Binding-site contacts:
Ligand atom N01 contacts residue THR88 of chain 1.E at 2.6 Å (h-bond).
Ligand atom C02 contacts residue PRO86 of chain 1.E at 3.9 Å (hydrophobic).
Ligand atom C20 contacts residue TYR58 of chain 1.E at 3.8 Å (hydrophobic).
Ligand atom C22 contacts residue ARG93 of chain 1.E at 3.6 Å.
Ligand atom O24 contacts residue LEU87 of chain 1.E at 3.3 Å.
Ligand atom O08 contacts residue MET193 of chain 1.E at 3.0 Å.
Ligand atom C17 contacts residue GLU190 of chain 1.E at 3.9 Å.
Ligand atom C12 contacts residue MET193 of chain 1.E at 4.0 Å (hydrophobic).
Ligand atom O19 contacts residue TYR187 of chain 1.E at 3.8 Å.
Ligand atom O19 contacts residue LEU188 of chain 1.E at 3.8 Å.
Ligand atom O18 contacts residue GLU190 of chain 1.E at 3.3 Å (salt-bridge).
Ligand atom C06 contacts residue TYR58 of chain 1.E at 3.9 Å (hydrophobic).
Ligand atom O18 contacts residue THR140 of chain 1.E at 2.3 Å (h-bond).
Ligand atom O24 contacts residue ARG93 of chain 1.E at 2.9 Å (salt-bridge).
Ligand atom O24 contacts residue THR88 of chain 1.E at 2.9 Å (h-bond).
Ligand atom C05 contacts residue PRO86 of chain 1.E at 3.3 Å (hydrophobic).
Ligand atom C13 contacts residue GLU190 of chain 1.E at 3.5 Å.
Ligand atom N01 contacts residue PRO86 of chain 1.E at 3.3 Å (h-bond).
Ligand atom O19 contacts residue THR140 of chain 1.E at 3.9 Å.
Ligand atom N09 contacts residue GLU10 of chain 1.E at 4.0 Å.
Ligand atom C17 contacts residue THR140 of chain 1.E at 3.2 Å.
Ligand atom O19 contacts residue LEU135 of chain 1.E at 3.5 Å.
Ligand atom C02 contacts residue THR88 of chain 1.E at 3.8 Å.
Ligand atom O23 contacts residue ARG93 of chain 1.E at 3.1 Å (salt-bridge).
Ligand atom N01 contacts residue TYR217 of chain 1.E at 3.8 Å.
Ligand atom O18 contacts residue LEU189 of chain 1.E at 3.4 Å.
Ligand atom O19 contacts residue LEU189 of chain 1.E at 3.9 Å.
Ligand atom C03 contacts residue PRO86 of chain 1.E at 3.6 Å (hydrophobic).
Ligand atom C03 contacts residue TYR58 of chain 1.E at 3.4 Å (hydrophobic).
Ligand atom O21 contacts residue TYR58 of chain 1.E at 3.9 Å.
Ligand atom C06 contacts residue PRO86 of chain 1.E at 3.6 Å (hydrophobic).
Ligand atom O24 contacts residue PRO86 of chain 1.E at 3.4 Å (h-bond).
Ligand atom C15 contacts residue LEU135 of chain 1.E at 3.6 Å (hydrophobic).
Ligand atom O08 contacts residue GLU10 of chain 1.E at 4.0 Å.
Ligand atom C10 contacts residue MET193 of chain 1.E at 4.0 Å (hydrophobic).
Ligand atom C05 contacts residue TYR58 of chain 1.E at 3.5 Å (hydrophobic).
Ligand atom N04 contacts residue TYR58 of chain 1.E at 3.4 Å.
Ligand atom C06 contacts residue TYR217 of chain 1.E at 3.9 Å (hydrophobic).
Ligand atom C17 contacts residue LEU189 of chain 1.E at 3.7 Å (hydrophobic).
Ligand atom C22 contacts residue TYR58 of chain 1.E at 3.8 Å (hydrophobic).

A small-molecule ligand and the protein it binds are described below.
Small molecule (SMILES): N[C@H](Cn1ccc(=O)n(Cc2ccc(C(=O)O)cc2)c1=O)C(=O)O

Sequence of chain 1.E:
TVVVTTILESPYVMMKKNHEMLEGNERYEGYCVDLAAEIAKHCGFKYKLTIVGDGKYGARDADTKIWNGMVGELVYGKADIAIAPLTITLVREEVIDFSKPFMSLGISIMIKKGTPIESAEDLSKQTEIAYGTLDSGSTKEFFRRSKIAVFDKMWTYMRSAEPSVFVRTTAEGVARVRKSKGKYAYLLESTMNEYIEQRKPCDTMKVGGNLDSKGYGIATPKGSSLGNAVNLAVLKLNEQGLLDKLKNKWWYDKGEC